Sequence of chain 1.A:
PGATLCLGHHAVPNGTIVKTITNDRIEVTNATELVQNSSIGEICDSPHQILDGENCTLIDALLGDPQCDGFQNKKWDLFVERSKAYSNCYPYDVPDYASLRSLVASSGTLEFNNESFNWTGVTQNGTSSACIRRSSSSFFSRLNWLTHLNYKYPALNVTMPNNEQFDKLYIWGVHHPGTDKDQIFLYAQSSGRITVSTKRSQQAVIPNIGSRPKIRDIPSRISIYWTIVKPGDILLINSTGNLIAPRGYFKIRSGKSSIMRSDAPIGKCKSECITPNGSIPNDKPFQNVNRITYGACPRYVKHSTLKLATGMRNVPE

This protein binds this small molecule.
Small molecule (SMILES): CC(=O)N[C@H]1[C@H](O[C@H]2[C@H](O)[C@@H](NC(C)=O)CO[C@@H]2CO)O[C@H](CO)[C@@H](O)[C@@H]1O

Binding-site contacts:
Ligand atom O5 contacts residue ALA33 of chain 1.A at 4.5 Å.
Ligand atom C1 contacts residue THR312 of chain 1.A at 3.8 Å.
Ligand atom C4 contacts residue ASN32 of chain 1.A at 4.2 Å.
Ligand atom C3 contacts residue ASN32 of chain 1.A at 3.8 Å.
Ligand atom O7 contacts residue PEG1 of chain 1.J at 3.1 Å.
Ligand atom O5 contacts residue THR312 of chain 1.A at 3.2 Å (h-bond).
Ligand atom C7 contacts residue THR34 of chain 1.A at 4.1 Å.
Ligand atom C7 contacts residue PEG1 of chain 1.J at 3.7 Å.
Ligand atom C5 contacts residue THR312 of chain 1.A at 4.3 Å.
Ligand atom C1 contacts residue PEG1 of chain 1.J at 3.5 Å.
Ligand atom C8 contacts residue PEG1 of chain 1.J at 4.3 Å.
Ligand atom N2 contacts residue ASN32 of chain 1.A at 2.9 Å (h-bond).
Ligand atom C5 contacts residue ASN32 of chain 1.A at 3.6 Å.
Ligand atom O6 contacts residue THR312 of chain 1.A at 4.3 Å.
Ligand atom C1 contacts residue ALA33 of chain 1.A at 4.5 Å (hydrophobic).
Ligand atom O7 contacts residue THR34 of chain 1.A at 3.9 Å.
Ligand atom C2 contacts residue PEG1 of chain 1.J at 3.8 Å.
Ligand atom N2 contacts residue PEG1 of chain 1.J at 4.4 Å.
Ligand atom O5 contacts residue PEG1 of chain 1.J at 3.4 Å (h-bond).
Ligand atom C8 contacts residue ILE56 of chain 1.B at 4.3 Å (hydrophobic).
Ligand atom C1 contacts residue ASN32 of chain 1.A at 1.4 Å.
Ligand atom C7 contacts residue ASN32 of chain 1.A at 3.5 Å.
Ligand atom O6 contacts residue LEU52 of chain 1.B at 3.4 Å.
Ligand atom C8 contacts residue THR34 of chain 1.A at 3.6 Å.
Ligand atom O5 contacts residue ASN32 of chain 1.A at 2.3 Å (h-bond).
Ligand atom C6 contacts residue LEU52 of chain 1.B at 4.2 Å (hydrophobic).
Ligand atom C2 contacts residue ASN32 of chain 1.A at 2.5 Å.
Ligand atom C6 contacts residue THR312 of chain 1.A at 4.2 Å.
Ligand atom O7 contacts residue ASN32 of chain 1.A at 3.8 Å.
Ligand atom C6 contacts residue THR34 of chain 1.A at 4.0 Å.

Sequence of chain 1.B:
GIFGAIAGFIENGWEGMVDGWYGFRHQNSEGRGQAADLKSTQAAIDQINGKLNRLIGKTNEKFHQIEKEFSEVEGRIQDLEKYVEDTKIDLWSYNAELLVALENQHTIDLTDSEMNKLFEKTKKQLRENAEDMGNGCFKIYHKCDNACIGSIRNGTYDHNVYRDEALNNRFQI